Sequence of chain 4.A:
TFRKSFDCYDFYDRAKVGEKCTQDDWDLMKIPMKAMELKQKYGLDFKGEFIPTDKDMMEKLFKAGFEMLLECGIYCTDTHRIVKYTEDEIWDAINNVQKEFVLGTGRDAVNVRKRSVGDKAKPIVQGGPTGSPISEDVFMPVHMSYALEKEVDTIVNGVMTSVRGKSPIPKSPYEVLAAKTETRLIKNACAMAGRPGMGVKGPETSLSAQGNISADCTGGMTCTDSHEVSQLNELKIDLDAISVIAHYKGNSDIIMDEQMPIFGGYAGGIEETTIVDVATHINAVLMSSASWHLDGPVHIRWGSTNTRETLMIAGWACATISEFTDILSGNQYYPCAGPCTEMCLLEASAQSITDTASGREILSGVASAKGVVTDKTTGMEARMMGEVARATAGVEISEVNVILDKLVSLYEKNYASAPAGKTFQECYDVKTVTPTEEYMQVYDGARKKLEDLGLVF

Binding-site contacts:
Ligand atom O1 contacts residue LEU295 of chain 4.A at 3.5 Å.
Ligand atom C1 contacts residue LEU295 of chain 4.A at 3.4 Å (hydrophobic).
Ligand atom C2 contacts residue LYS202 of chain 4.A at 2.4 Å.
Ligand atom O1 contacts residue LYS202 of chain 4.A at 2.3 Å (salt-bridge).
Ligand atom C5 contacts residue GLU259 of chain 4.A at 3.8 Å.
Ligand atom N2 contacts residue LYS202 of chain 4.A at 3.6 Å (salt-bridge).
Ligand atom C1 contacts residue SER365 of chain 4.A at 3.7 Å.
Ligand atom C3 contacts residue GLN333 of chain 4.A at 4.1 Å.
Ligand atom C1 contacts residue LYS202 of chain 4.A at 1.3 Å.
Ligand atom N1 contacts residue GLN333 of chain 4.A at 3.6 Å (h-bond).
Ligand atom C3 contacts residue GLY132 of chain 4.A at 4.1 Å.
Ligand atom C4 contacts residue LYS202 of chain 4.A at 3.6 Å.
Ligand atom O2 contacts residue LYS202 of chain 4.A at 2.9 Å (salt-bridge).
Ligand atom N1 contacts residue LYS202 of chain 4.A at 2.8 Å (salt-bridge).
Ligand atom N1 contacts residue GLU259 of chain 4.A at 3.6 Å.
Ligand atom O1 contacts residue THR131 of chain 4.A at 4.0 Å.
Ligand atom C6 contacts residue THR131 of chain 4.A at 3.1 Å.
Ligand atom N1 contacts residue LEU295 of chain 4.A at 3.7 Å.
Ligand atom O2 contacts residue GLU229 of chain 4.A at 3.1 Å.
Ligand atom C2 contacts residue LEU295 of chain 4.A at 3.7 Å (hydrophobic).
Ligand atom O1 contacts residue GLN333 of chain 4.A at 4.2 Å.
Ligand atom O2 contacts residue GLU205 of chain 4.A at 2.6 Å (salt-bridge).
Ligand atom O1 contacts residue SER365 of chain 4.A at 2.6 Å (h-bond).
Ligand atom C5 contacts residue GLU205 of chain 4.A at 3.3 Å.
Ligand atom C4 contacts residue GLY132 of chain 4.A at 4.1 Å.
Ligand atom N2 contacts residue GLU229 of chain 4.A at 3.9 Å.
Ligand atom C6 contacts residue GLN333 of chain 4.A at 3.4 Å.
Ligand atom O1 contacts residue VAL157 of chain 4.A at 3.3 Å.
Ligand atom C5 contacts residue LYS202 of chain 4.A at 3.5 Å.
Ligand atom O2 contacts residue MET257 of chain 4.A at 3.5 Å.
Ligand atom C6 contacts residue TYR335 of chain 4.A at 3.1 Å (hydrophobic).
Ligand atom N2 contacts residue GLU205 of chain 4.A at 2.7 Å (salt-bridge).
Ligand atom N2 contacts residue GLU259 of chain 4.A at 4.0 Å.
Ligand atom C1 contacts residue VAL157 of chain 4.A at 3.5 Å (hydrophobic).
Ligand atom C3 contacts residue VAL157 of chain 4.A at 4.3 Å (hydrophobic).
Ligand atom C3 contacts residue THR131 of chain 4.A at 3.7 Å.
Ligand atom C2 contacts residue THR131 of chain 4.A at 4.3 Å.
Ligand atom C2 contacts residue GLN333 of chain 4.A at 3.4 Å.
Ligand atom C3 contacts residue LYS202 of chain 4.A at 3.3 Å.
Ligand atom C4 contacts residue GLU205 of chain 4.A at 3.0 Å.

The small molecule below binds the protein below.
Small molecule (SMILES): C[C@@H]1C[C@@H](NO)N[C@H]1C(=O)O